Sequence of chain 1.B:
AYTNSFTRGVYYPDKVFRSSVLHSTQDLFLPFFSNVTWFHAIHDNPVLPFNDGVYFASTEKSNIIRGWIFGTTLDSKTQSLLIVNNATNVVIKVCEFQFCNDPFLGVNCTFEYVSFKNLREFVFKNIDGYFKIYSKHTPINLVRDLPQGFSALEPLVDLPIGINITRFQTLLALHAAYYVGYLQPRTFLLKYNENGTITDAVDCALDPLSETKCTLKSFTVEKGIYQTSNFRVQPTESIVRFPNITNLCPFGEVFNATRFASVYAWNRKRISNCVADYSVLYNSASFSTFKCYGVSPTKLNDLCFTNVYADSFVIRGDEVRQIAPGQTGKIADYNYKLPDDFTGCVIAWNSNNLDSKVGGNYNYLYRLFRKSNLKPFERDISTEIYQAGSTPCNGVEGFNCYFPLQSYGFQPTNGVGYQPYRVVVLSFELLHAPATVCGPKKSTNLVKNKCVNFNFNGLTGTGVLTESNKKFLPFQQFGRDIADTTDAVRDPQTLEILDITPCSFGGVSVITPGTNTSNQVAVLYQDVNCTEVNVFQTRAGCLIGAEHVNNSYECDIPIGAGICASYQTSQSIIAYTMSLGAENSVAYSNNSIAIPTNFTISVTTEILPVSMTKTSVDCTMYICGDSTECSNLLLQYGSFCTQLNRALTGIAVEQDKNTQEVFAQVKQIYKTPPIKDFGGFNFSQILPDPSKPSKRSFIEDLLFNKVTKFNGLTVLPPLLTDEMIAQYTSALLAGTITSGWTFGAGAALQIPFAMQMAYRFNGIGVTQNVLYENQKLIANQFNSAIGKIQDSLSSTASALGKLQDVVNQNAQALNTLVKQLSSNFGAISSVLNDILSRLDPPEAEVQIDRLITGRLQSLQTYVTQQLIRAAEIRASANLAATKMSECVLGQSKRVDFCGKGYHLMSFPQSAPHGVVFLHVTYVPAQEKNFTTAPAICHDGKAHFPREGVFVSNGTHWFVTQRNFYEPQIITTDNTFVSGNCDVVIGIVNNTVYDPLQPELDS

Binding-site contacts:
Ligand atom C1 contacts residue ASN616 of chain 1.B at 1.4 Å.
Ligand atom O5 contacts residue ASN616 of chain 1.B at 2.4 Å (h-bond).
Ligand atom C5 contacts residue ASN616 of chain 1.B at 3.7 Å.
Ligand atom C6 contacts residue THR618 of chain 1.B at 4.5 Å.
Ligand atom N2 contacts residue ASN616 of chain 1.B at 2.9 Å (h-bond).
Ligand atom C8 contacts residue ASN616 of chain 1.B at 4.4 Å.
Ligand atom C7 contacts residue ASN616 of chain 1.B at 3.3 Å.
Ligand atom C2 contacts residue ASN616 of chain 1.B at 2.4 Å.
Ligand atom O5 contacts residue THR618 of chain 1.B at 3.7 Å.
Ligand atom C3 contacts residue ASN616 of chain 1.B at 3.8 Å.
Ligand atom C1 contacts residue THR618 of chain 1.B at 4.3 Å.
Ligand atom C4 contacts residue ASN616 of chain 1.B at 4.2 Å.
Ligand atom O6 contacts residue THR618 of chain 1.B at 3.3 Å.
Ligand atom O7 contacts residue ASN616 of chain 1.B at 3.3 Å (h-bond).

This protein binds this small molecule.
Small molecule (SMILES): CC(=O)N[C@@H]1[C@@H](O)[C@H](O)[C@@H](CO)O[C@H]1O